A protein and the small-molecule ligand that binds it are described below.
Small molecule (SMILES): NC(=[NH2+])NCCC[C@H](N)C(=O)O

Sequence of chain 2.A:
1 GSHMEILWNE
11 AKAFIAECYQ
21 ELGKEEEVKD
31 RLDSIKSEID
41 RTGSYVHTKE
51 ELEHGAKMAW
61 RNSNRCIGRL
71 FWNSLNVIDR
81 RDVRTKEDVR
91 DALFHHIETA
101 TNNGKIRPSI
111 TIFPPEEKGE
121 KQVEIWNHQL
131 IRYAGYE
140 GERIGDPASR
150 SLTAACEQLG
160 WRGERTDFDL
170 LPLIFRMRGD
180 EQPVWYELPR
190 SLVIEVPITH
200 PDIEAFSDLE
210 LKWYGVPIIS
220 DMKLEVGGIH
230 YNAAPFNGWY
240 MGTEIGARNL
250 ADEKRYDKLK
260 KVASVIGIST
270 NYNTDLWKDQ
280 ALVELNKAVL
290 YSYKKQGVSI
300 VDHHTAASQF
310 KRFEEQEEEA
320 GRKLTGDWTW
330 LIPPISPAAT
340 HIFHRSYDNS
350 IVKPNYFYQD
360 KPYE

Binding-site contacts:
Ligand atom C contacts residue ASN248 of chain 2.A at 3.5 Å.
Ligand atom N contacts residue HEM1 of chain 2.C at 3.0 Å (h-bond).
Ligand atom OXT contacts residue TYR239 of chain 2.A at 3.4 Å.
Ligand atom CB contacts residue GLN129 of chain 2.A at 3.6 Å.
Ligand atom NE contacts residue GLU243 of chain 2.A at 2.8 Å (salt-bridge).
Ligand atom CZ contacts residue GLU243 of chain 2.A at 3.6 Å.
Ligand atom C contacts residue TYR239 of chain 2.A at 3.5 Å (hydrophobic).
Ligand atom CZ contacts residue TRP238 of chain 2.A at 3.8 Å (hydrophobic).
Ligand atom C contacts residue GLU243 of chain 2.A at 4.1 Å.
Ligand atom C contacts residue ARG132 of chain 2.A at 3.9 Å.
Ligand atom NH1 contacts residue HEM1 of chain 2.C at 3.3 Å (h-bond).
Ligand atom NH1 contacts residue TRP238 of chain 2.A at 4.1 Å.
Ligand atom N contacts residue GLU243 of chain 2.A at 2.8 Å (salt-bridge).
Ligand atom CG contacts residue GLU243 of chain 2.A at 3.3 Å.
Ligand atom CZ contacts residue HEM1 of chain 2.C at 3.8 Å.
Ligand atom NH2 contacts residue TRP238 of chain 2.A at 2.7 Å (h-bond).
Ligand atom OXT contacts residue ASN248 of chain 2.A at 2.7 Å (h-bond).
Ligand atom NH2 contacts residue HEM1 of chain 2.C at 3.4 Å.
Ligand atom CD contacts residue ILE218 of chain 2.A at 3.6 Å (hydrophobic).
Ligand atom O contacts residue ASN248 of chain 2.A at 3.7 Å.
Ligand atom OXT contacts residue GLU243 of chain 2.A at 3.6 Å.
Ligand atom O contacts residue GLN129 of chain 2.A at 2.9 Å (h-bond).
Ligand atom NE contacts residue PRO216 of chain 2.A at 4.0 Å.
Ligand atom CG contacts residue ILE218 of chain 2.A at 3.7 Å (hydrophobic).
Ligand atom NH2 contacts residue GLU243 of chain 2.A at 2.8 Å (salt-bridge).
Ligand atom CB contacts residue GLU243 of chain 2.A at 3.1 Å.
Ligand atom NH2 contacts residue TYR239 of chain 2.A at 3.9 Å.
Ligand atom NH1 contacts residue GLY237 of chain 2.A at 4.0 Å.
Ligand atom CA contacts residue GLN129 of chain 2.A at 3.6 Å.
Ligand atom CZ contacts residue PRO216 of chain 2.A at 3.8 Å (hydrophobic).
Ligand atom CD contacts residue GLU243 of chain 2.A at 3.5 Å.
Ligand atom C contacts residue GLN129 of chain 2.A at 3.7 Å.
Ligand atom O contacts residue TYR239 of chain 2.A at 2.7 Å (h-bond).
Ligand atom O contacts residue ARG132 of chain 2.A at 3.1 Å (salt-bridge).
Ligand atom CG contacts residue HEM1 of chain 2.C at 3.8 Å.
Ligand atom NH2 contacts residue PRO216 of chain 2.A at 4.0 Å.
Ligand atom O contacts residue TYR213 of chain 2.A at 3.5 Å (h-bond).
Ligand atom CA contacts residue HEM1 of chain 2.C at 3.9 Å.
Ligand atom CB contacts residue PRO216 of chain 2.A at 3.9 Å (hydrophobic).
Ligand atom CA contacts residue GLU243 of chain 2.A at 3.4 Å.